Binding-site contacts:
Ligand atom C3 contacts residue ASN11 of chain 1.C at 3.7 Å.
Ligand atom O5 contacts residue ASN11 of chain 1.C at 2.4 Å (h-bond).
Ligand atom N2 contacts residue ASN11 of chain 1.C at 3.4 Å (h-bond).
Ligand atom C4 contacts residue ASN11 of chain 1.C at 4.3 Å.
Ligand atom C7 contacts residue ASN11 of chain 1.C at 4.3 Å.
Ligand atom C1 contacts residue ASN11 of chain 1.C at 1.5 Å.
Ligand atom O7 contacts residue ASN11 of chain 1.C at 4.5 Å.
Ligand atom O3 contacts residue ASN11 of chain 1.C at 3.9 Å.
Ligand atom C2 contacts residue ASN11 of chain 1.C at 2.5 Å.
Ligand atom C5 contacts residue ASN11 of chain 1.C at 3.6 Å.

A small-molecule ligand and the protein it binds are described below.
Small molecule (SMILES): CC(=O)N[C@@H]1[C@@H](O)[C@H](O)[C@@H](CO)O[C@H]1O

Sequence of chain 1.C:
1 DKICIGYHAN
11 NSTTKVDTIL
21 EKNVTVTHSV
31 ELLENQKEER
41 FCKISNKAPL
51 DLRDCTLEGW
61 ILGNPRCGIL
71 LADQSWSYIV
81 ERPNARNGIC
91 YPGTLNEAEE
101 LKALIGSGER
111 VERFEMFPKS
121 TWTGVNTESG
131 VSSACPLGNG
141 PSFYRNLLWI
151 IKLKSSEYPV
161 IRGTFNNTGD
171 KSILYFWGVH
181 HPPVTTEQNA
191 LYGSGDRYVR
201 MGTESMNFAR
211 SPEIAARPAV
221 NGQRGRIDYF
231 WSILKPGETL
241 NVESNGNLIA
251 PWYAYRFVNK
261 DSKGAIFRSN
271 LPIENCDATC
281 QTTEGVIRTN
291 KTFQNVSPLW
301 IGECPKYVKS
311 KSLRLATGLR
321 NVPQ